Binding-site contacts:
Ligand atom C4 contacts residue VAL105 of chain 1.A at 4.1 Å (hydrophobic).
Ligand atom C1 contacts residue VAL105 of chain 1.A at 4.1 Å (hydrophobic).
Ligand atom C3 contacts residue VAL105 of chain 1.A at 3.6 Å (hydrophobic).
Ligand atom C2 contacts residue LEU289 of chain 1.A at 3.5 Å (hydrophobic).
Ligand atom C2 contacts residue VAL105 of chain 1.A at 4.3 Å (hydrophobic).
Ligand atom C3 contacts residue VAL106 of chain 1.A at 4.4 Å (hydrophobic).
Ligand atom C3 contacts residue LEU289 of chain 1.A at 4.0 Å (hydrophobic).
Ligand atom C1 contacts residue VAL285 of chain 1.A at 4.1 Å (hydrophobic).
Ligand atom C2 contacts residue VAL106 of chain 1.A at 3.7 Å (hydrophobic).
Ligand atom C4 contacts residue THR102 of chain 1.A at 4.3 Å.
Ligand atom BR1 contacts residue VAL106 of chain 1.A at 4.3 Å.
Ligand atom BR1 contacts residue LEU289 of chain 1.A at 4.2 Å.
Ligand atom C3 contacts residue VAL285 of chain 1.A at 3.8 Å (hydrophobic).
Ligand atom C4 contacts residue LEU289 of chain 1.A at 3.6 Å (hydrophobic).
Ligand atom C5 contacts residue MET288 of chain 1.A at 4.4 Å (hydrophobic).
Ligand atom C5 contacts residue LEU289 of chain 1.A at 3.7 Å (hydrophobic).
Ligand atom C2 contacts residue VAL285 of chain 1.A at 4.0 Å (hydrophobic).
Ligand atom C1 contacts residue VAL106 of chain 1.A at 4.2 Å (hydrophobic).
Ligand atom BR1 contacts residue LEU286 of chain 1.A at 4.2 Å.
Ligand atom C1 contacts residue PHE109 of chain 1.A at 4.2 Å (hydrophobic).
Ligand atom C4 contacts residue VAL106 of chain 1.A at 4.0 Å (hydrophobic).

A protein and the small-molecule ligand that binds it are described below.
Small molecule (SMILES): CCCCCBr

Sequence of chain 1.A:
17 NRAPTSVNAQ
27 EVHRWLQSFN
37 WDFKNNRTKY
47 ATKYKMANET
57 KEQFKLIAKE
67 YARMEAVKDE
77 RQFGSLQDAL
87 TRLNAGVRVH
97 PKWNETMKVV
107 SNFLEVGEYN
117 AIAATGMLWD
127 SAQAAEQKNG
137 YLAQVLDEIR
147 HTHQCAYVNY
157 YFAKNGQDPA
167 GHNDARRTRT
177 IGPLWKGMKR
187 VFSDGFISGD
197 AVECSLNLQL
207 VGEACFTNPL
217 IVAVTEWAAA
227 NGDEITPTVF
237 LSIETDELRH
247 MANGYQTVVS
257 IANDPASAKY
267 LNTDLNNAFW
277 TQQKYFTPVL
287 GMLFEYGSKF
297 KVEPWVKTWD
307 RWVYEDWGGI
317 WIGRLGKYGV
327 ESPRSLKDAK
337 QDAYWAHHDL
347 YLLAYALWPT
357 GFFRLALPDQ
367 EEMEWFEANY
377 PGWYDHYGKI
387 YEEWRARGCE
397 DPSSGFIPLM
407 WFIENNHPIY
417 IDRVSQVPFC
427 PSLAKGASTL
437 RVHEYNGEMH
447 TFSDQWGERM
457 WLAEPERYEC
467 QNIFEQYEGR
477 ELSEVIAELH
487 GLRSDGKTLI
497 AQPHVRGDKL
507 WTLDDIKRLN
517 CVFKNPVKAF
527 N